A protein and the small-molecule ligand that binds it are described below.
Small molecule (SMILES): CC(=O)N[C@@H]1[C@@H](O)[C@H](O)[C@@H](CO)O[C@H]1O

Binding-site contacts:
Ligand atom C7 contacts residue ASN315 of chain 5.E at 3.3 Å.
Ligand atom C1 contacts residue VAL314 of chain 5.E at 4.4 Å (hydrophobic).
Ligand atom C2 contacts residue ASN315 of chain 5.E at 2.5 Å.
Ligand atom C5 contacts residue ASN315 of chain 5.E at 3.7 Å.
Ligand atom C6 contacts residue THR313 of chain 5.E at 4.5 Å.
Ligand atom C4 contacts residue ASN315 of chain 5.E at 4.3 Å.
Ligand atom C3 contacts residue ASN315 of chain 5.E at 3.8 Å.
Ligand atom C1 contacts residue ASN315 of chain 5.E at 1.4 Å.
Ligand atom O5 contacts residue ASN315 of chain 5.E at 2.4 Å (h-bond).
Ligand atom C8 contacts residue ILE281 of chain 5.E at 4.5 Å (hydrophobic).
Ligand atom C6 contacts residue ASN315 of chain 5.E at 4.5 Å.
Ligand atom O5 contacts residue VAL314 of chain 5.E at 3.8 Å.
Ligand atom O5 contacts residue THR313 of chain 5.E at 4.3 Å.
Ligand atom C8 contacts residue ASN315 of chain 5.E at 3.5 Å.
Ligand atom N2 contacts residue ASN315 of chain 5.E at 2.8 Å (h-bond).
Ligand atom O7 contacts residue ASN315 of chain 5.E at 4.2 Å.

Sequence of chain 5.E:
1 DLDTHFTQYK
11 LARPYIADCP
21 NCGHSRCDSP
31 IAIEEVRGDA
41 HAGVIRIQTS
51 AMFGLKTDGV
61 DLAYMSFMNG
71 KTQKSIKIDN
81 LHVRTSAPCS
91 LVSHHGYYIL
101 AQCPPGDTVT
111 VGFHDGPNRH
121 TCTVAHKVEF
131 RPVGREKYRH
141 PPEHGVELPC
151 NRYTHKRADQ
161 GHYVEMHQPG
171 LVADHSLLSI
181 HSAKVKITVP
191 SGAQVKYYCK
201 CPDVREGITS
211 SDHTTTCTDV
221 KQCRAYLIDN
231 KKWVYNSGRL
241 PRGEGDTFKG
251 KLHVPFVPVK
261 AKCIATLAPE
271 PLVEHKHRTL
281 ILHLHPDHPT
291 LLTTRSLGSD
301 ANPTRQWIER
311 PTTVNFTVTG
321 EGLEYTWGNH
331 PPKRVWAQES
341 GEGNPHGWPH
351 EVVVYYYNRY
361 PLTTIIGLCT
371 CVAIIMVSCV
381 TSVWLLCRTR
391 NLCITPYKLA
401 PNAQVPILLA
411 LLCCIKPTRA